Sequence of chain 1.A:
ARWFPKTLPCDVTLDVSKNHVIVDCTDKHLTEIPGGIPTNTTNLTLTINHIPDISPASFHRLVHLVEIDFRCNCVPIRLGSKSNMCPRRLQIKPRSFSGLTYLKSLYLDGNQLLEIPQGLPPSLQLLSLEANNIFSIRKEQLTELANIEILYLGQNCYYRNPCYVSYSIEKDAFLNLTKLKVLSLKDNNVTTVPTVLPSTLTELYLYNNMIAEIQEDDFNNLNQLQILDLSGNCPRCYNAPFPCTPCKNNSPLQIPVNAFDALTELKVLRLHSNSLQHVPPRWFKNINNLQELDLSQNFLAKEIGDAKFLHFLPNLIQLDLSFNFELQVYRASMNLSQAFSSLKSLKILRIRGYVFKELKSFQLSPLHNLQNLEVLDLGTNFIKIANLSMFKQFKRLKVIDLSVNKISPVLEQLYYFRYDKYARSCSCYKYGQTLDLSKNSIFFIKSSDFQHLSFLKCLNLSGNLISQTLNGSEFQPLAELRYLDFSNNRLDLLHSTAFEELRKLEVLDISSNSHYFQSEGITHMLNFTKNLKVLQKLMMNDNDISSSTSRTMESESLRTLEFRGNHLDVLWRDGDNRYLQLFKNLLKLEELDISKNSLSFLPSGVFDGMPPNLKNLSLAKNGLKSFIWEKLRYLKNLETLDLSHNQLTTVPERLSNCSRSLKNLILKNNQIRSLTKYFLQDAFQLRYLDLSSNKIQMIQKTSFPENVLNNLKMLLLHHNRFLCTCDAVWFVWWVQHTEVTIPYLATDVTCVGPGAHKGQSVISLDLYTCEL

Binding-site contacts:
Ligand atom O5 contacts residue VAL70 of chain 1.A at 3.9 Å.
Ligand atom C2 contacts residue ASN47 of chain 1.A at 2.4 Å.
Ligand atom C5 contacts residue ASN47 of chain 1.A at 3.7 Å.
Ligand atom O6 contacts residue VAL70 of chain 1.A at 4.2 Å.
Ligand atom C8 contacts residue ASN47 of chain 1.A at 4.5 Å.
Ligand atom O7 contacts residue GLU71 of chain 1.A at 3.6 Å (salt-bridge).
Ligand atom C1 contacts residue ASN47 of chain 1.A at 1.4 Å.
Ligand atom O7 contacts residue ASN47 of chain 1.A at 3.0 Å (h-bond).
Ligand atom C8 contacts residue ILE26 of chain 1.A at 4.3 Å (hydrophobic).
Ligand atom C6 contacts residue VAL70 of chain 1.A at 4.2 Å (hydrophobic).
Ligand atom C6 contacts residue GLU71 of chain 1.A at 4.0 Å.
Ligand atom O5 contacts residue ASN47 of chain 1.A at 2.3 Å (h-bond).
Ligand atom O6 contacts residue GLU71 of chain 1.A at 3.4 Å (salt-bridge).
Ligand atom C4 contacts residue ASN47 of chain 1.A at 4.2 Å.
Ligand atom O6 contacts residue SER109 of chain 1.A at 2.8 Å (h-bond).
Ligand atom C3 contacts residue ASN47 of chain 1.A at 3.8 Å.
Ligand atom C5 contacts residue VAL70 of chain 1.A at 4.2 Å (hydrophobic).
Ligand atom C1 contacts residue HIS24 of chain 1.A at 4.4 Å.
Ligand atom C6 contacts residue SER109 of chain 1.A at 3.9 Å.
Ligand atom N2 contacts residue ASN47 of chain 1.A at 2.9 Å (h-bond).
Ligand atom C7 contacts residue ASN47 of chain 1.A at 3.2 Å.
Ligand atom C5 contacts residue GLU71 of chain 1.A at 4.4 Å.
Ligand atom O5 contacts residue GLU71 of chain 1.A at 3.4 Å.
Ligand atom C1 contacts residue GLU71 of chain 1.A at 4.1 Å.
Ligand atom C2 contacts residue GLU71 of chain 1.A at 4.2 Å.

A small-molecule ligand and the protein it binds are described below.
Small molecule (SMILES): CC(=O)N[C@@H]1[C@@H](O)[C@H](O)[C@@H](CO)O[C@H]1O